This protein binds this small molecule.
Small molecule (SMILES): CCCCCCCC(=O)OC[C@H](COP(=O)(O)O[C@@H]1[C@H](O)[C@H](O)[C@@H](OP(=O)(O)O)[C@H](OP(=O)(O)O)[C@H]1O)OC(=O)CCCCCCC

Binding-site contacts:
Ligand atom O2 contacts residue TYR74 of chain 1.G at 3.7 Å.
Ligand atom O6 contacts residue ASN34 of chain 1.G at 3.2 Å (h-bond).
Ligand atom O51 contacts residue ASN34 of chain 1.G at 3.3 Å (h-bond).
Ligand atom P5 contacts residue ARG29 of chain 1.G at 4.2 Å.
Ligand atom O53 contacts residue ARG67 of chain 1.G at 2.6 Å (salt-bridge).
Ligand atom O42 contacts residue ARG29 of chain 1.G at 3.2 Å (salt-bridge).
Ligand atom P5 contacts residue HIS77 of chain 1.G at 4.0 Å.
Ligand atom O41 contacts residue ASP70 of chain 1.G at 4.2 Å.
Ligand atom O53 contacts residue SER33 of chain 1.G at 2.2 Å (h-bond).
Ligand atom O6 contacts residue SER33 of chain 1.G at 4.2 Å.
Ligand atom C2 contacts residue TYR74 of chain 1.G at 3.8 Å (hydrophobic).
Ligand atom O41 contacts residue LYS66 of chain 1.G at 2.6 Å (salt-bridge).
Ligand atom P5 contacts residue ARG12 of chain 1.G at 3.6 Å.
Ligand atom C5 contacts residue ASN34 of chain 1.G at 4.3 Å.
Ligand atom O51 contacts residue SER33 of chain 1.G at 2.5 Å (h-bond).
Ligand atom O53 contacts residue HIS77 of chain 1.G at 4.1 Å.
Ligand atom O43 contacts residue LYS15 of chain 1.G at 3.5 Å.
Ligand atom O5 contacts residue HIS77 of chain 1.G at 4.1 Å.
Ligand atom P4 contacts residue LYS66 of chain 1.G at 4.0 Å.
Ligand atom O42 contacts residue HIS77 of chain 1.G at 3.6 Å.
Ligand atom P4 contacts residue ARG29 of chain 1.G at 3.3 Å.
Ligand atom O51 contacts residue HIS77 of chain 1.G at 3.1 Å (h-bond).
Ligand atom O53 contacts residue ARG29 of chain 1.G at 2.9 Å (salt-bridge).
Ligand atom O51 contacts residue ARG67 of chain 1.G at 4.2 Å.
Ligand atom O12 contacts residue LYS8 of chain 1.G at 3.9 Å.
Ligand atom O41 contacts residue ARG29 of chain 1.G at 4.0 Å.
Ligand atom O5 contacts residue ARG67 of chain 1.G at 3.7 Å.
Ligand atom O52 contacts residue SER33 of chain 1.G at 3.1 Å (h-bond).
Ligand atom P5 contacts residue ARG67 of chain 1.G at 3.8 Å.
Ligand atom C1 contacts residue ASN34 of chain 1.G at 4.0 Å.
Ligand atom O5 contacts residue ARG29 of chain 1.G at 3.7 Å.
Ligand atom O3 contacts residue LYS15 of chain 1.G at 3.9 Å.
Ligand atom O53 contacts residue ARG12 of chain 1.G at 3.8 Å.
Ligand atom O43 contacts residue ARG29 of chain 1.G at 2.4 Å (salt-bridge).
Ligand atom C6 contacts residue ASN34 of chain 1.G at 4.0 Å.
Ligand atom P5 contacts residue SER33 of chain 1.G at 2.7 Å.
Ligand atom O42 contacts residue ARG67 of chain 1.G at 2.3 Å (salt-bridge).
Ligand atom C5 contacts residue HIS77 of chain 1.G at 4.1 Å.
Ligand atom O52 contacts residue ARG12 of chain 1.G at 2.3 Å.
Ligand atom P4 contacts residue ARG67 of chain 1.G at 3.8 Å.

Sequence of chain 1.G:
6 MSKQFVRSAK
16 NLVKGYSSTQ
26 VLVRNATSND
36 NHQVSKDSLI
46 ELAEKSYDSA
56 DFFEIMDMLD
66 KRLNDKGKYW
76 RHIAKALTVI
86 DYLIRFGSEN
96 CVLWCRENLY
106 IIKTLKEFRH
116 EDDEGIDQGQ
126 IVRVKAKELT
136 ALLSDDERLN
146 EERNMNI